Binding-site contacts:
Ligand atom C1 contacts residue ASN313 of chain 1.H at 1.5 Å.
Ligand atom N2 contacts residue ASN313 of chain 1.H at 2.9 Å (h-bond).
Ligand atom C2 contacts residue GLN562 of chain 1.H at 3.6 Å.
Ligand atom C7 contacts residue ASN313 of chain 1.H at 3.1 Å.
Ligand atom C1 contacts residue GLN562 of chain 1.H at 3.7 Å.
Ligand atom C3 contacts residue GLN562 of chain 1.H at 4.1 Å.
Ligand atom C8 contacts residue ASN313 of chain 1.H at 4.2 Å.
Ligand atom C2 contacts residue ASN313 of chain 1.H at 2.5 Å.
Ligand atom C5 contacts residue ASN313 of chain 1.H at 3.7 Å.
Ligand atom O7 contacts residue GLN562 of chain 1.H at 3.3 Å (h-bond).
Ligand atom C4 contacts residue ASN313 of chain 1.H at 4.3 Å.
Ligand atom C7 contacts residue GLN562 of chain 1.H at 3.4 Å.
Ligand atom C3 contacts residue ASN313 of chain 1.H at 3.8 Å.
Ligand atom N2 contacts residue GLN562 of chain 1.H at 2.8 Å (h-bond).
Ligand atom O5 contacts residue ASN313 of chain 1.H at 2.4 Å (h-bond).
Ligand atom O7 contacts residue ASN313 of chain 1.H at 3.1 Å (h-bond).

The protein below binds the small molecule below.
Small molecule (SMILES): CC(=O)N[C@@H]1[C@@H](O)[C@H](O)[C@@H](CO)O[C@H]1O

Sequence of chain 1.H:
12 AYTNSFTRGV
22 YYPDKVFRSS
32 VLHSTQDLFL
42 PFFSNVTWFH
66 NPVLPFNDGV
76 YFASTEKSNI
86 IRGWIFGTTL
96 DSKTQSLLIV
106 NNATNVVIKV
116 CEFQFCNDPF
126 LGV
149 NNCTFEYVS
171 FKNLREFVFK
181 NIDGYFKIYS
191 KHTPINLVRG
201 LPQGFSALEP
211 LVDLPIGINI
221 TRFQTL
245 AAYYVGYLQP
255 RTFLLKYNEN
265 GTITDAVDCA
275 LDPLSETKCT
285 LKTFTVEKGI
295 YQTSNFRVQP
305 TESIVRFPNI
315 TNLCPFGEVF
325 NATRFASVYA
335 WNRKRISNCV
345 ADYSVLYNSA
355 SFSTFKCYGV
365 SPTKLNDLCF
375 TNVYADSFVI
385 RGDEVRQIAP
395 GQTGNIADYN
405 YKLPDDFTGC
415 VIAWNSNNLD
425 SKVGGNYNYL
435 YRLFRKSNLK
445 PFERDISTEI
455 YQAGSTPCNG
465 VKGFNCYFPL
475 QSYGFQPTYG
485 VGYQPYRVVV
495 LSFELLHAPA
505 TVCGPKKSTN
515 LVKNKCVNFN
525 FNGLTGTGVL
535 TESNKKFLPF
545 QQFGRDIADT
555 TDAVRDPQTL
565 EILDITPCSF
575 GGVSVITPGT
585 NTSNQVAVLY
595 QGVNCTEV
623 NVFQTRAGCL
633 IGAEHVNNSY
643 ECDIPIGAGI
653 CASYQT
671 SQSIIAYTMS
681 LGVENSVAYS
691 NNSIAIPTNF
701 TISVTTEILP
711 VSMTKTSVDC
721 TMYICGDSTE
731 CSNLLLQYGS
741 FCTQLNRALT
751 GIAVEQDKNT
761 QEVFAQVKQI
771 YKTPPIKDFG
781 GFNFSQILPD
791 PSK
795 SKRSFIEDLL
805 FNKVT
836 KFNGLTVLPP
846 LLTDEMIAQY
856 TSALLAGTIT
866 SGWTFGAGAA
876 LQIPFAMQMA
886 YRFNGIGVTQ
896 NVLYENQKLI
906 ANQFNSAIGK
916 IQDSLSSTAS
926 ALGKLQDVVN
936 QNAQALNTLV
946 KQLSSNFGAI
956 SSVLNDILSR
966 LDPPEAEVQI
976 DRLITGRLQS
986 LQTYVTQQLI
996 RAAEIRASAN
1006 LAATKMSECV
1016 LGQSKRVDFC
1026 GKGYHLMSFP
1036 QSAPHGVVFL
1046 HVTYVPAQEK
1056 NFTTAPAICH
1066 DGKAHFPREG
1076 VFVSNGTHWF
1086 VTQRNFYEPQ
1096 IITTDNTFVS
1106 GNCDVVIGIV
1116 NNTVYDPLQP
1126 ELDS